Binding-site contacts:
Ligand atom C contacts residue THR47 of chain 1.S at 3.4 Å.
Ligand atom O contacts residue ARG24 of chain 1.T at 3.6 Å.
Ligand atom CE3 contacts residue HIS32 of chain 1.S at 3.9 Å.
Ligand atom OXT contacts residue HIS31 of chain 1.S at 3.8 Å.
Ligand atom CB contacts residue THR23 of chain 1.T at 3.8 Å.
Ligand atom CA contacts residue THR23 of chain 1.T at 3.8 Å.
Ligand atom N contacts residue ARG24 of chain 1.T at 3.9 Å.
Ligand atom CA contacts residue THR28 of chain 1.T at 3.4 Å.
Ligand atom CZ3 contacts residue GLY21 of chain 1.S at 3.6 Å.
Ligand atom OXT contacts residue THR50 of chain 1.S at 2.9 Å (h-bond).
Ligand atom CB contacts residue THR28 of chain 1.T at 3.6 Å.
Ligand atom CD1 contacts residue SER51 of chain 1.T at 3.6 Å.
Ligand atom N contacts residue THR28 of chain 1.T at 3.0 Å (h-bond).
Ligand atom C contacts residue SER51 of chain 1.T at 3.7 Å.
Ligand atom CE2 contacts residue THR50 of chain 1.S at 4.0 Å.
Ligand atom CD1 contacts residue THR47 of chain 1.S at 3.8 Å.
Ligand atom CE2 contacts residue GLN45 of chain 1.S at 4.0 Å.
Ligand atom C contacts residue THR50 of chain 1.S at 3.9 Å.
Ligand atom N contacts residue GLY25 of chain 1.T at 2.8 Å (h-bond).
Ligand atom CH2 contacts residue GLY21 of chain 1.S at 3.4 Å.
Ligand atom O contacts residue SER51 of chain 1.T at 3.1 Å (h-bond).
Ligand atom OXT contacts residue THR47 of chain 1.S at 2.5 Å (h-bond).
Ligand atom OXT contacts residue HIS49 of chain 1.S at 3.8 Å.
Ligand atom CE3 contacts residue HIS31 of chain 1.S at 3.9 Å.
Ligand atom CZ2 contacts residue ALA44 of chain 1.S at 3.9 Å (hydrophobic).
Ligand atom CA contacts residue GLY25 of chain 1.T at 3.5 Å.
Ligand atom CE2 contacts residue ALA44 of chain 1.S at 3.9 Å (hydrophobic).
Ligand atom N contacts residue THR23 of chain 1.T at 2.9 Å (h-bond).
Ligand atom O contacts residue THR47 of chain 1.S at 3.5 Å (h-bond).
Ligand atom NE1 contacts residue ALA44 of chain 1.S at 3.7 Å.
Ligand atom CZ2 contacts residue ILE53 of chain 1.S at 3.9 Å (hydrophobic).
Ligand atom CG contacts residue SER51 of chain 1.T at 3.9 Å.
Ligand atom O contacts residue GLY25 of chain 1.T at 2.9 Å (h-bond).
Ligand atom CZ2 contacts residue THR50 of chain 1.S at 3.9 Å.
Ligand atom N contacts residue ASP27 of chain 1.T at 3.1 Å (salt-bridge).
Ligand atom C contacts residue GLY25 of chain 1.T at 3.5 Å.
Ligand atom CA contacts residue HIS31 of chain 1.S at 3.9 Å.
Ligand atom NE1 contacts residue GLN45 of chain 1.S at 2.9 Å (h-bond).
Ligand atom CD1 contacts residue GLN45 of chain 1.S at 3.6 Å.
Ligand atom CB contacts residue SER51 of chain 1.T at 3.5 Å.

The small molecule below binds the protein below.
Small molecule (SMILES): N[C@@H](Cc1c[nH]c2ccccc12)C(=O)O

Sequence of chain 1.T:
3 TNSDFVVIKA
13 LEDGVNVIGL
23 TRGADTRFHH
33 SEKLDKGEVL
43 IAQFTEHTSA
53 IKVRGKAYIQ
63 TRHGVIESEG

Sequence of chain 1.S:
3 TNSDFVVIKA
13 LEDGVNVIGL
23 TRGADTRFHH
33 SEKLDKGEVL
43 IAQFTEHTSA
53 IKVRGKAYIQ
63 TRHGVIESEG